This protein binds this small molecule.
Small molecule (SMILES): OC1C(O)C(O)C(O)C(O)C1O

Binding-site contacts:
Ligand atom O6 contacts residue PHE345 of chain 1.A at 3.5 Å.
Ligand atom C6 contacts residue ALA344 of chain 1.A at 3.7 Å (hydrophobic).
Ligand atom O1 contacts residue ALA344 of chain 1.A at 4.0 Å.
Ligand atom C2 contacts residue LYS332 of chain 1.A at 3.5 Å.
Ligand atom C6 contacts residue THR60 of chain 1.A at 4.3 Å.
Ligand atom C2 contacts residue ASP121 of chain 1.A at 3.4 Å.
Ligand atom C1 contacts residue ASP121 of chain 1.A at 3.4 Å.
Ligand atom C1 contacts residue LYS332 of chain 1.A at 3.9 Å.
Ligand atom C4 contacts residue ASP37 of chain 1.A at 4.5 Å.
Ligand atom O6 contacts residue THR60 of chain 1.A at 3.2 Å.
Ligand atom O5 contacts residue PHE345 of chain 1.A at 4.3 Å.
Ligand atom C3 contacts residue ASP121 of chain 1.A at 3.2 Å.
Ligand atom C4 contacts residue ASP121 of chain 1.A at 4.1 Å.
Ligand atom O6 contacts residue ASP37 of chain 1.A at 3.4 Å (salt-bridge).
Ligand atom O6 contacts residue ALA344 of chain 1.A at 3.7 Å.
Ligand atom C6 contacts residue ASP121 of chain 1.A at 4.2 Å.
Ligand atom C5 contacts residue ASP37 of chain 1.A at 3.2 Å.
Ligand atom O1 contacts residue THR60 of chain 1.A at 3.2 Å (h-bond).
Ligand atom C5 contacts residue ASP121 of chain 1.A at 4.0 Å.
Ligand atom C1 contacts residue THR60 of chain 1.A at 3.8 Å.
Ligand atom O1 contacts residue ASP121 of chain 1.A at 4.4 Å.
Ligand atom O1 contacts residue LYS332 of chain 1.A at 3.8 Å.
Ligand atom O3 contacts residue SER335 of chain 1.A at 4.4 Å.
Ligand atom O3 contacts residue ASP121 of chain 1.A at 4.2 Å.
Ligand atom O5 contacts residue ASP37 of chain 1.A at 2.9 Å (salt-bridge).
Ligand atom C1 contacts residue ALA344 of chain 1.A at 4.5 Å (hydrophobic).
Ligand atom O2 contacts residue LYS332 of chain 1.A at 4.0 Å.
Ligand atom C6 contacts residue ASP37 of chain 1.A at 4.0 Å.

Sequence of chain 1.A:
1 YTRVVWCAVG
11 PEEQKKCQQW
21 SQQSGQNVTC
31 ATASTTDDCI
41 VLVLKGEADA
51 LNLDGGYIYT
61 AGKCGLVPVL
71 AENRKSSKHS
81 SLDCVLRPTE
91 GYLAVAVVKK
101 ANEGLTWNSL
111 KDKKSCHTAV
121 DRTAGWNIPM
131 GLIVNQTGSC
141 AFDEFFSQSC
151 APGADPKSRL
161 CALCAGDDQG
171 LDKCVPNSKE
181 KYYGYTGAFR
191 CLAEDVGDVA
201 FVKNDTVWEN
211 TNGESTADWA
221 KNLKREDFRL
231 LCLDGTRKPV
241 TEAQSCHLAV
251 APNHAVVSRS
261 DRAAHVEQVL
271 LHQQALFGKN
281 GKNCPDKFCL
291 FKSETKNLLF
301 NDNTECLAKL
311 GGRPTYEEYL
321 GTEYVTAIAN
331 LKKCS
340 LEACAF